Binding-site contacts:
Ligand atom C7 contacts residue SER49 of chain 1.A at 3.8 Å.
Ligand atom C5 contacts residue ASN47 of chain 1.A at 3.6 Å.
Ligand atom C8 contacts residue GLU29 of chain 1.A at 3.4 Å.
Ligand atom C1 contacts residue ASN42 of chain 1.A at 4.2 Å.
Ligand atom N2 contacts residue GLU29 of chain 1.A at 4.3 Å.
Ligand atom C7 contacts residue GLU29 of chain 1.A at 4.4 Å.
Ligand atom C8 contacts residue SER48 of chain 1.A at 4.3 Å.
Ligand atom C8 contacts residue PHE41 of chain 1.A at 4.3 Å (hydrophobic).
Ligand atom C2 contacts residue ASN47 of chain 1.A at 2.5 Å.
Ligand atom O7 contacts residue SER49 of chain 1.A at 2.8 Å (h-bond).
Ligand atom C8 contacts residue ASN47 of chain 1.A at 4.2 Å.
Ligand atom O5 contacts residue ASN47 of chain 1.A at 2.2 Å (h-bond).
Ligand atom C1 contacts residue ASN47 of chain 1.A at 1.5 Å.
Ligand atom C7 contacts residue SER48 of chain 1.A at 4.2 Å.
Ligand atom C8 contacts residue VAL40 of chain 1.A at 3.5 Å (hydrophobic).
Ligand atom C4 contacts residue ASN47 of chain 1.A at 4.2 Å.
Ligand atom O7 contacts residue SER48 of chain 1.A at 3.4 Å.
Ligand atom N2 contacts residue ASN47 of chain 1.A at 3.1 Å (h-bond).
Ligand atom C8 contacts residue SER49 of chain 1.A at 4.3 Å.
Ligand atom C7 contacts residue ASN47 of chain 1.A at 3.6 Å.
Ligand atom N2 contacts residue ASN42 of chain 1.A at 4.1 Å.
Ligand atom C7 contacts residue VAL40 of chain 1.A at 4.5 Å (hydrophobic).
Ligand atom O7 contacts residue ASN47 of chain 1.A at 3.6 Å.
Ligand atom C8 contacts residue ASN42 of chain 1.A at 4.1 Å.
Ligand atom C3 contacts residue ASN47 of chain 1.A at 3.8 Å.

Sequence of chain 1.A:
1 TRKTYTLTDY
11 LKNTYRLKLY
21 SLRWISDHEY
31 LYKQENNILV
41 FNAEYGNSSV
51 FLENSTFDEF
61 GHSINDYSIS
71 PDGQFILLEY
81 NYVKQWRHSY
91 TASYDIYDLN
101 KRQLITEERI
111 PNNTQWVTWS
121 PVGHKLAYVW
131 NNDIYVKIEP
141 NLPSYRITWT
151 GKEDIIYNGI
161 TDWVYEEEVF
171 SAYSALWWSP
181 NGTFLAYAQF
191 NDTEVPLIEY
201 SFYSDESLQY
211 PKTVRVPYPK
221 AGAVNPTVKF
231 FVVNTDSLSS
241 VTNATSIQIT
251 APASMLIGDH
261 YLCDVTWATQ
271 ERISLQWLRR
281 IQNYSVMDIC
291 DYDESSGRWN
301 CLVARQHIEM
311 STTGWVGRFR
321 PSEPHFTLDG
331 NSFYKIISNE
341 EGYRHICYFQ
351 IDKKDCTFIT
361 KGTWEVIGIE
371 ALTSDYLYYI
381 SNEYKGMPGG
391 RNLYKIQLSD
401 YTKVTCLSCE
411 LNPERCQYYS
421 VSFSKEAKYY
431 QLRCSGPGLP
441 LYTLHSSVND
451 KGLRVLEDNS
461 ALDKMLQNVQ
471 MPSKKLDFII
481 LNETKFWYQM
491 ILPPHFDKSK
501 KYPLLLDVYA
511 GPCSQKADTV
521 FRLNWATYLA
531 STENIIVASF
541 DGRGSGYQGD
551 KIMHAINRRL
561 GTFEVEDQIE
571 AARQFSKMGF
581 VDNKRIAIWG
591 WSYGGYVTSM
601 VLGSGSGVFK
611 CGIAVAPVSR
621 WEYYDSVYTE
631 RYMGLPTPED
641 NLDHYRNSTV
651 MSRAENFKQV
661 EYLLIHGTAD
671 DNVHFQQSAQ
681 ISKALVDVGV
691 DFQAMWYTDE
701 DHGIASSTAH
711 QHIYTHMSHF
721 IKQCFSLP

The small molecule below binds the protein below.
Small molecule (SMILES): CC(=O)N[C@H]1[C@H](O[C@H]2[C@H](O)[C@@H](NC(C)=O)CO[C@@H]2CO)O[C@H](CO)[C@@H](O)[C@@H]1O